The protein below binds the small molecule below.
Small molecule (SMILES): CC(=O)N[C@H]1[C@H](O[C@H]2[C@H](O)[C@@H](NC(C)=O)CO[C@@H]2CO)O[C@H](CO)[C@@H](O)[C@@H]1O

Binding-site contacts:
Ligand atom O7 contacts residue ASN154 of chain 1.C at 2.6 Å (h-bond).
Ligand atom C8 contacts residue THR156 of chain 1.C at 4.0 Å.
Ligand atom C8 contacts residue ASN154 of chain 1.C at 3.6 Å.
Ligand atom N2 contacts residue THR156 of chain 1.C at 3.6 Å (h-bond).
Ligand atom C7 contacts residue ASN154 of chain 1.C at 3.3 Å.
Ligand atom O6 contacts residue MET151 of chain 1.C at 3.4 Å.
Ligand atom O5 contacts residue ASN154 of chain 1.C at 4.0 Å.
Ligand atom C6 contacts residue MET151 of chain 1.C at 4.5 Å (hydrophobic).
Ligand atom C1 contacts residue THR156 of chain 1.C at 3.6 Å.
Ligand atom C7 contacts residue THR156 of chain 1.C at 3.9 Å.
Ligand atom C2 contacts residue ASN154 of chain 1.C at 3.5 Å.
Ligand atom C2 contacts residue THR156 of chain 1.C at 4.2 Å.
Ligand atom N2 contacts residue ASN154 of chain 1.C at 3.8 Å.
Ligand atom C1 contacts residue ASN154 of chain 1.C at 3.4 Å.

Sequence of chain 1.C:
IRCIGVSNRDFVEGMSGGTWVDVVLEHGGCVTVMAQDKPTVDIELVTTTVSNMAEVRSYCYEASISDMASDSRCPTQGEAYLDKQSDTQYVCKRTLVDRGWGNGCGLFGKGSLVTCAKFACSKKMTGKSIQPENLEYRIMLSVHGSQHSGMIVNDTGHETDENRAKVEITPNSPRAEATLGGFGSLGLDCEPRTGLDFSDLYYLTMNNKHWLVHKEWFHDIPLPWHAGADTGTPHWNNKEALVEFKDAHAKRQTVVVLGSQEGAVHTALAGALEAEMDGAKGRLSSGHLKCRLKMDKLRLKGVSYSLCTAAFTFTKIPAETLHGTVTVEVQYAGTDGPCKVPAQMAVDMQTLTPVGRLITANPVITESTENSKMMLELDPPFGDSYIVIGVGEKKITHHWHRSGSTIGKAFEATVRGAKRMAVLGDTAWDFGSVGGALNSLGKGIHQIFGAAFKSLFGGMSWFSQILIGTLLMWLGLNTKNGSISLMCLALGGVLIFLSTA